Binding-site contacts:
Ligand atom O1P contacts residue HIS100 of chain 1.G at 3.8 Å.
Ligand atom CD contacts residue LEU97 of chain 1.H at 3.7 Å (hydrophobic).
Ligand atom N contacts residue GLY103 of chain 1.G at 3.8 Å.
Ligand atom O1P contacts residue HIS35 of chain 1.G at 2.7 Å (h-bond).
Ligand atom C contacts residue CYS101 of chain 1.G at 3.8 Å (hydrophobic).
Ligand atom NE2 contacts residue HIS31 of chain 1.H at 3.6 Å (h-bond).
Ligand atom CG contacts residue THR99 of chain 1.H at 3.7 Å.
Ligand atom CB contacts residue LEU97 of chain 1.H at 3.9 Å (hydrophobic).
Ligand atom CB contacts residue HIS31 of chain 1.H at 3.9 Å.
Ligand atom CB contacts residue CYS101 of chain 1.G at 3.7 Å (hydrophobic).
Ligand atom OG contacts residue CYS101 of chain 1.G at 3.6 Å (h-bond).
Ligand atom O contacts residue CYS101 of chain 1.G at 3.3 Å.
Ligand atom CB contacts residue GLY103 of chain 1.G at 3.7 Å.
Ligand atom O1P contacts residue ASN33 of chain 1.G at 3.1 Å (h-bond).
Ligand atom CD1 contacts residue CYS101 of chain 1.G at 3.9 Å (hydrophobic).
Ligand atom O contacts residue HIS31 of chain 1.H at 3.3 Å.
Ligand atom CG contacts residue LEU97 of chain 1.H at 3.1 Å (hydrophobic).
Ligand atom O3P contacts residue ASN33 of chain 1.G at 3.8 Å.
Ligand atom O2P contacts residue HIS100 of chain 1.G at 2.9 Å (h-bond).
Ligand atom CA contacts residue GLY103 of chain 1.G at 3.3 Å.
Ligand atom OD2 contacts residue THR99 of chain 1.H at 3.7 Å.
Ligand atom O2P contacts residue GLY99 of chain 1.G at 3.8 Å.
Ligand atom P contacts residue HIS35 of chain 1.G at 3.4 Å.
Ligand atom CA contacts residue TYR37 of chain 1.H at 3.6 Å (hydrophobic).
Ligand atom OE1 contacts residue HIS31 of chain 1.H at 3.5 Å (h-bond).
Ligand atom CG contacts residue GLN98 of chain 1.H at 3.8 Å.
Ligand atom O3P contacts residue HIS35 of chain 1.G at 3.6 Å.
Ligand atom P contacts residue HIS100 of chain 1.G at 3.8 Å.
Ligand atom CB contacts residue TYR37 of chain 1.H at 3.5 Å (hydrophobic).
Ligand atom CB contacts residue GLY103 of chain 1.G at 3.2 Å.
Ligand atom OD2 contacts residue GLN98 of chain 1.H at 3.4 Å.
Ligand atom OG contacts residue HIS100 of chain 1.G at 3.8 Å.
Ligand atom OD2 contacts residue LEU97 of chain 1.H at 3.9 Å.
Ligand atom OD1 contacts residue THR99 of chain 1.H at 2.9 Å (h-bond).
Ligand atom C contacts residue HIS31 of chain 1.H at 3.8 Å.
Ligand atom O2P contacts residue HIS35 of chain 1.G at 3.9 Å.
Ligand atom O contacts residue ARG50 of chain 1.G at 3.6 Å (salt-bridge).
Ligand atom OD1 contacts residue ARG50 of chain 1.G at 3.6 Å (salt-bridge).
Ligand atom CD contacts residue HIS31 of chain 1.H at 3.9 Å.
Ligand atom O1P contacts residue GLY99 of chain 1.G at 3.3 Å.

This small molecule binds to this protein.
Small molecule (SMILES): CC(C)C[C@H](NC(=O)[C@H](CCC(N)=O)NC(=O)[C@@H]1CCCN1C(=O)[C@H](COP(=O)(O)O)NC(=O)[C@H](CC(=O)O)NC(=O)[C@@H](N)C(C)C)C(=O)N[C@@H](C)C=O

Sequence of chain 1.H:
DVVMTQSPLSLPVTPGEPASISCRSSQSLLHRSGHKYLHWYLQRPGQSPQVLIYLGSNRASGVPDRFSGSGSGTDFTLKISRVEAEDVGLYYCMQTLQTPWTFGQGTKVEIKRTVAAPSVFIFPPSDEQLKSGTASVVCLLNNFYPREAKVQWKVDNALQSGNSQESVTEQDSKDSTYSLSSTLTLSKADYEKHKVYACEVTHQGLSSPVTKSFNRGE

Sequence of chain 1.G:
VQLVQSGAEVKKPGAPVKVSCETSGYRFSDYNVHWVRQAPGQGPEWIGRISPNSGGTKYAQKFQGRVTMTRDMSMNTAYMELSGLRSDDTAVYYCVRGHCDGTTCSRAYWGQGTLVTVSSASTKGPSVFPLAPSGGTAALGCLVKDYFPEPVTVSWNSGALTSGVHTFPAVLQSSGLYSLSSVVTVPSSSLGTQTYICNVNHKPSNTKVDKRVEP